A protein and the small-molecule ligand that binds it are described below.
Small molecule (SMILES): CC[C@H](C)[C@H](NC(=O)[C@H](CC1=CN=C2CC=CC=C12)NC(=O)[C@H](CCSC)NC(=O)[C@H](CC(C)C)NC(=O)[C@H](CC(C)C)NC(=O)[C@@H](N)Cc1ccc(O)cc1)C(=O)N[C@H](C(=O)N[C@@H](CCC(N)=O)C(=O)N[C@H](C(=O)O)C(C)C)[C@@H](C)O

Sequence of chain 1.Y:
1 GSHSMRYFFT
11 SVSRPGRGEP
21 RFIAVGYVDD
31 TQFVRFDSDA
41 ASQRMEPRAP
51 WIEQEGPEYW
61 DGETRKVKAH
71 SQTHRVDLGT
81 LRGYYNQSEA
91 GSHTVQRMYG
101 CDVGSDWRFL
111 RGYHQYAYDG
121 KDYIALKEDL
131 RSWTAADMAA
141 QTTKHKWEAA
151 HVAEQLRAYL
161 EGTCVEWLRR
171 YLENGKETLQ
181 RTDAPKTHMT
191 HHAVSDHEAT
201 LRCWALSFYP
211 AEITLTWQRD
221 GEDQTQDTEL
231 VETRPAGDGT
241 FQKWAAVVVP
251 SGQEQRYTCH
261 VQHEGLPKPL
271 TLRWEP

Binding-site contacts:
Ligand atom CE1 contacts residue TRP167 of chain 1.Y at 3.3 Å (hydrophobic).
Ligand atom CD2 contacts residue TYR159 of chain 1.Y at 3.4 Å (hydrophobic).
Ligand atom O contacts residue HIS70 of chain 1.Y at 3.1 Å.
Ligand atom CG contacts residue TRP167 of chain 1.Y at 3.5 Å (hydrophobic).
Ligand atom CD1 contacts residue GLU63 of chain 1.Y at 3.4 Å.
Ligand atom N contacts residue TYR171 of chain 1.Y at 2.7 Å (h-bond).
Ligand atom OG1 contacts residue GOL1 of chain 1.WB at 3.5 Å.
Ligand atom CB contacts residue GLU63 of chain 1.Y at 3.4 Å.
Ligand atom N contacts residue TYR99 of chain 1.Y at 3.2 Å (h-bond).
Ligand atom CG2 contacts residue HIS70 of chain 1.Y at 3.3 Å.
Ligand atom N contacts residue TYR7 of chain 1.Y at 3.0 Å (h-bond).
Ligand atom CD2 contacts residue LYS66 of chain 1.Y at 3.3 Å.
Ligand atom CE2 contacts residue LYS66 of chain 1.Y at 3.2 Å.
Ligand atom CZ contacts residue LYS66 of chain 1.Y at 3.4 Å.
Ligand atom CD1 contacts residue ARG97 of chain 1.Y at 3.2 Å.
Ligand atom O contacts residue LYS146 of chain 1.Y at 2.7 Å (salt-bridge).
Ligand atom C contacts residue LYS146 of chain 1.Y at 3.5 Å.
Ligand atom N contacts residue GLU63 of chain 1.Y at 2.7 Å (salt-bridge).
Ligand atom N contacts residue GOL1 of chain 1.WB at 3.2 Å.
Ligand atom O contacts residue LYS146 of chain 1.Y at 3.0 Å (salt-bridge).
Ligand atom O contacts residue TRP147 of chain 1.Y at 3.0 Å (h-bond).
Ligand atom OXT contacts residue THR143 of chain 1.Y at 3.0 Å (h-bond).
Ligand atom N contacts residue ASP77 of chain 1.Y at 3.0 Å (salt-bridge).
Ligand atom O contacts residue LYS66 of chain 1.Y at 2.8 Å (salt-bridge).
Ligand atom CD1 contacts residue HIS70 of chain 1.Y at 3.3 Å.
Ligand atom O contacts residue TYR159 of chain 1.Y at 2.8 Å (h-bond).
Ligand atom CD1 contacts residue MET45 of chain 1.Y at 3.4 Å (hydrophobic).
Ligand atom CD1 contacts residue TRP167 of chain 1.Y at 3.1 Å (hydrophobic).
Ligand atom CD2 contacts residue TYR7 of chain 1.Y at 3.4 Å (hydrophobic).
Ligand atom O contacts residue THR73 of chain 1.Y at 3.1 Å (h-bond).
Ligand atom C contacts residue LYS146 of chain 1.Y at 3.3 Å.
Ligand atom CB contacts residue ASP77 of chain 1.Y at 3.5 Å.
Ligand atom CD2 contacts residue TYR99 of chain 1.Y at 3.1 Å (hydrophobic).
Ligand atom CD2 contacts residue THR163 of chain 1.Y at 3.2 Å.
Ligand atom CA contacts residue GLU63 of chain 1.Y at 3.5 Å.
Ligand atom CB contacts residue TRP167 of chain 1.Y at 3.3 Å (hydrophobic).
Ligand atom OXT contacts residue TYR84 of chain 1.Y at 3.0 Å (h-bond).
Ligand atom C contacts residue GLU63 of chain 1.Y at 3.6 Å.
Ligand atom CG1 contacts residue THR73 of chain 1.Y at 3.6 Å.
Ligand atom O contacts residue THR80 of chain 1.Y at 3.5 Å.